Binding-site contacts:
Ligand atom C5 contacts residue PHE186 of chain 15.A at 3.5 Å (hydrophobic).
Ligand atom C7C contacts residue VAL191 of chain 15.A at 4.0 Å (hydrophobic).
Ligand atom O1B contacts residue ILE104 of chain 15.A at 3.9 Å.
Ligand atom C5C contacts residue TYR128 of chain 15.A at 3.5 Å (hydrophobic).
Ligand atom C3 contacts residue PHE186 of chain 15.A at 3.8 Å (hydrophobic).
Ligand atom C5C contacts residue ILE104 of chain 15.A at 3.8 Å (hydrophobic).
Ligand atom C2C contacts residue VAL188 of chain 15.A at 3.2 Å (hydrophobic).
Ligand atom C6B contacts residue TYR197 of chain 15.A at 3.7 Å (hydrophobic).
Ligand atom C5 contacts residue TYR152 of chain 15.A at 3.8 Å (hydrophobic).
Ligand atom C2C contacts residue TYR152 of chain 15.A at 4.0 Å (hydrophobic).
Ligand atom CM1 contacts residue SER107 of chain 15.A at 3.9 Å.
Ligand atom C4C contacts residue TYR152 of chain 15.A at 3.8 Å (hydrophobic).
Ligand atom C31 contacts residue ALA150 of chain 15.A at 3.1 Å (hydrophobic).
Ligand atom C4A contacts residue ASN198 of chain 15.A at 3.9 Å.
Ligand atom N2 contacts residue ALA24 of chain 15.C at 3.4 Å.
Ligand atom C7C contacts residue TYR128 of chain 15.A at 3.6 Å (hydrophobic).
Ligand atom O1 contacts residue VAL188 of chain 15.A at 3.8 Å.
Ligand atom C7C contacts residue TYR197 of chain 15.A at 3.8 Å (hydrophobic).
Ligand atom O1 contacts residue PHE186 of chain 15.A at 3.5 Å.
Ligand atom C31 contacts residue VAL176 of chain 15.A at 3.3 Å (hydrophobic).
Ligand atom C31 contacts residue SER175 of chain 15.A at 3.6 Å.
Ligand atom C4B contacts residue LEU106 of chain 15.A at 4.0 Å (hydrophobic).
Ligand atom O1B contacts residue TYR128 of chain 15.A at 3.9 Å.
Ligand atom C3 contacts residue PRO174 of chain 15.A at 3.8 Å (hydrophobic).
Ligand atom C4 contacts residue MET224 of chain 15.A at 3.8 Å (hydrophobic).
Ligand atom O1 contacts residue TYR152 of chain 15.A at 3.9 Å.
Ligand atom C5B contacts residue TYR197 of chain 15.A at 3.8 Å (hydrophobic).
Ligand atom C5B contacts residue LEU106 of chain 15.A at 3.8 Å (hydrophobic).
Ligand atom C4 contacts residue TYR152 of chain 15.A at 3.9 Å (hydrophobic).
Ligand atom N2 contacts residue PRO174 of chain 15.A at 3.9 Å.
Ligand atom C4C contacts residue ILE104 of chain 15.A at 3.9 Å (hydrophobic).
Ligand atom C6B contacts residue LEU106 of chain 15.A at 4.0 Å (hydrophobic).
Ligand atom C3C contacts residue TYR128 of chain 15.A at 3.9 Å (hydrophobic).
Ligand atom C6C contacts residue VAL191 of chain 15.A at 3.2 Å (hydrophobic).
Ligand atom C1C contacts residue TYR152 of chain 15.A at 4.0 Å (hydrophobic).
Ligand atom C4 contacts residue PHE186 of chain 15.A at 3.6 Å (hydrophobic).
Ligand atom C31 contacts residue PRO174 of chain 15.A at 3.4 Å (hydrophobic).
Ligand atom N2 contacts residue PHE186 of chain 15.A at 3.7 Å.
Ligand atom C3C contacts residue VAL188 of chain 15.A at 3.3 Å (hydrophobic).
Ligand atom O1 contacts residue ALA24 of chain 15.C at 3.6 Å.

Sequence of chain 15.C:
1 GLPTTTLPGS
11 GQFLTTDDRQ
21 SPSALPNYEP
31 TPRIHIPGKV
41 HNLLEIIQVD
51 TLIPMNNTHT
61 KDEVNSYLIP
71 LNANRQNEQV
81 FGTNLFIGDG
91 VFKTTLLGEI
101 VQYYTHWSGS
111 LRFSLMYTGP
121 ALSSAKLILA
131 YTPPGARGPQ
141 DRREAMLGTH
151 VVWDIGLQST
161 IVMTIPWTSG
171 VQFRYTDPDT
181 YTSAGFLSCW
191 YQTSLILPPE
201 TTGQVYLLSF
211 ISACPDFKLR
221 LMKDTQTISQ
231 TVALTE

This protein binds this small molecule.
Small molecule (SMILES): Cc1cc(CCCCCCCOc2ccc(C3=N[C@@H](C)CO3)cc2)on1

Sequence of chain 15.A:
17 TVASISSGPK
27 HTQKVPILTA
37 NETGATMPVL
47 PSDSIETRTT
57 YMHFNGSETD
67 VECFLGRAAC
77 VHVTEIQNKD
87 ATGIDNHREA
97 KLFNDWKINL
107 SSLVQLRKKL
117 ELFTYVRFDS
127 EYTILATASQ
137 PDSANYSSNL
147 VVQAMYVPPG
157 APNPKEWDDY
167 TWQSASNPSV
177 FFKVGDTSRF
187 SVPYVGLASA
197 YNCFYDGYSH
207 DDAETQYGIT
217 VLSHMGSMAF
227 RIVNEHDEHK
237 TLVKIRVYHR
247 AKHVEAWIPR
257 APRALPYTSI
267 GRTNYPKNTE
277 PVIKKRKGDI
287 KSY